Binding-site contacts:
Ligand atom C4 contacts residue GLN106 of chain 1.A at 3.6 Å.
Ligand atom O2 contacts residue GLY61 of chain 1.A at 2.8 Å (h-bond).
Ligand atom O1 contacts residue GLY57 of chain 1.A at 2.9 Å.
Ligand atom C4 contacts residue LEU76 of chain 1.A at 4.0 Å (hydrophobic).
Ligand atom C1 contacts residue GLY57 of chain 1.A at 3.3 Å.
Ligand atom O5 contacts residue GLN106 of chain 1.A at 3.3 Å.
Ligand atom O3 contacts residue GLY107 of chain 1.A at 3.4 Å.
Ligand atom O1 contacts residue ILE58 of chain 1.A at 3.3 Å (h-bond).
Ligand atom C1 contacts residue GLN59 of chain 1.A at 3.2 Å.
Ligand atom O2 contacts residue GLY57 of chain 1.A at 3.2 Å (h-bond).
Ligand atom O4 contacts residue LYS78 of chain 1.A at 3.4 Å (salt-bridge).
Ligand atom O5 contacts residue GLY107 of chain 1.A at 3.1 Å (h-bond).
Ligand atom O1 contacts residue GLN59 of chain 1.A at 2.7 Å (h-bond).
Ligand atom O5 contacts residue MG1 of chain 1.E at 2.2 Å.
Ligand atom C2 contacts residue ATP1 of chain 1.F at 3.5 Å.
Ligand atom C3 contacts residue LEU76 of chain 1.A at 3.8 Å (hydrophobic).
Ligand atom O3 contacts residue LYS78 of chain 1.A at 2.8 Å (salt-bridge).
Ligand atom O2 contacts residue ARG56 of chain 1.A at 3.5 Å.
Ligand atom O2 contacts residue GLY60 of chain 1.A at 3.4 Å (h-bond).
Ligand atom C5 contacts residue GLN106 of chain 1.A at 3.7 Å.
Ligand atom O3 contacts residue LEU76 of chain 1.A at 3.4 Å.
Ligand atom C3 contacts residue ILE62 of chain 1.A at 3.9 Å (hydrophobic).
Ligand atom O5 contacts residue ATP1 of chain 1.F at 3.0 Å (h-bond).
Ligand atom C5 contacts residue GLY107 of chain 1.A at 3.5 Å.
Ligand atom O2 contacts residue GLN59 of chain 1.A at 3.9 Å.
Ligand atom C1 contacts residue GLY61 of chain 1.A at 3.9 Å.
Ligand atom C2 contacts residue GLN59 of chain 1.A at 3.4 Å.
Ligand atom O5 contacts residue GLN59 of chain 1.A at 2.9 Å (h-bond).
Ligand atom C2 contacts residue MG1 of chain 1.E at 2.9 Å.
Ligand atom C3 contacts residue GLY61 of chain 1.A at 3.7 Å.
Ligand atom C1 contacts residue MG1 of chain 1.E at 2.8 Å.
Ligand atom O1 contacts residue ATP1 of chain 1.F at 3.0 Å (h-bond).
Ligand atom C5 contacts residue LEU76 of chain 1.A at 3.6 Å (hydrophobic).
Ligand atom O4 contacts residue GLN106 of chain 1.A at 3.6 Å.
Ligand atom C5 contacts residue LYS78 of chain 1.A at 3.5 Å.
Ligand atom O1 contacts residue MG1 of chain 1.E at 2.0 Å.
Ligand atom C4 contacts residue ILE62 of chain 1.A at 3.7 Å (hydrophobic).
Ligand atom O4 contacts residue GLY107 of chain 1.A at 3.8 Å.
Ligand atom O4 contacts residue ARG29 of chain 1.A at 3.1 Å (salt-bridge).
Ligand atom C1 contacts residue ATP1 of chain 1.F at 3.4 Å.

Sequence of chain 1.A:
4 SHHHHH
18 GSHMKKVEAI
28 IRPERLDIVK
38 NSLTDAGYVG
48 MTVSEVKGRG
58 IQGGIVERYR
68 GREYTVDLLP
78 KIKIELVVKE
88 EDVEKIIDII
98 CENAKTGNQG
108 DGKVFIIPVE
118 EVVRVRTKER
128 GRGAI

A protein and the small-molecule ligand that binds it are described below.
Small molecule (SMILES): O=C(O)CCC(=O)C(=O)O